Binding-site contacts:
Ligand atom O contacts residue THR101 of chain 1.B at 3.1 Å (h-bond).
Ligand atom CB contacts residue THR101 of chain 1.B at 3.0 Å.
Ligand atom CB contacts residue CYS9 of chain 1.B at 3.4 Å (hydrophobic).
Ligand atom CB contacts residue GLU100 of chain 1.B at 4.0 Å.
Ligand atom N contacts residue PRO1 of chain 1.Y at 2.9 Å (h-bond).
Ligand atom CA contacts residue THR101 of chain 1.B at 3.2 Å.
Ligand atom CA contacts residue THR99 of chain 1.B at 4.2 Å.
Ligand atom O contacts residue ASN191 of chain 1.B at 2.8 Å (h-bond).
Ligand atom N contacts residue THR101 of chain 1.B at 3.2 Å (h-bond).
Ligand atom CB contacts residue GLU121 of chain 1.B at 2.9 Å.
Ligand atom C contacts residue PRO1 of chain 1.Y at 1.4 Å (hydrophobic).
Ligand atom C contacts residue THR101 of chain 1.B at 3.0 Å.
Ligand atom N contacts residue ASP31 of chain 1.B at 4.4 Å.
Ligand atom CB contacts residue PRO1 of chain 1.Y at 3.7 Å (hydrophobic).
Ligand atom O contacts residue PRO1 of chain 1.Y at 2.3 Å (h-bond).
Ligand atom O contacts residue CYS9 of chain 1.B at 3.2 Å (h-bond).
Ligand atom C contacts residue ASP31 of chain 1.B at 4.2 Å.
Ligand atom CA contacts residue GLU121 of chain 1.B at 3.3 Å.
Ligand atom CB contacts residue THR99 of chain 1.B at 2.9 Å.
Ligand atom O contacts residue GLU100 of chain 1.B at 4.2 Å.
Ligand atom C contacts residue ASN191 of chain 1.B at 3.9 Å.
Ligand atom CA contacts residue ASP31 of chain 1.B at 4.0 Å.
Ligand atom CA contacts residue PRO1 of chain 1.Y at 2.5 Å (hydrophobic).
Ligand atom N contacts residue GLU121 of chain 1.B at 2.7 Å (salt-bridge).
Ligand atom C contacts residue CYS9 of chain 1.B at 3.4 Å (hydrophobic).
Ligand atom CA contacts residue CYS9 of chain 1.B at 3.4 Å (hydrophobic).

This small molecule binds to this protein.
Small molecule (SMILES): C[C@H](N)C(=O)O

Sequence of chain 1.B:
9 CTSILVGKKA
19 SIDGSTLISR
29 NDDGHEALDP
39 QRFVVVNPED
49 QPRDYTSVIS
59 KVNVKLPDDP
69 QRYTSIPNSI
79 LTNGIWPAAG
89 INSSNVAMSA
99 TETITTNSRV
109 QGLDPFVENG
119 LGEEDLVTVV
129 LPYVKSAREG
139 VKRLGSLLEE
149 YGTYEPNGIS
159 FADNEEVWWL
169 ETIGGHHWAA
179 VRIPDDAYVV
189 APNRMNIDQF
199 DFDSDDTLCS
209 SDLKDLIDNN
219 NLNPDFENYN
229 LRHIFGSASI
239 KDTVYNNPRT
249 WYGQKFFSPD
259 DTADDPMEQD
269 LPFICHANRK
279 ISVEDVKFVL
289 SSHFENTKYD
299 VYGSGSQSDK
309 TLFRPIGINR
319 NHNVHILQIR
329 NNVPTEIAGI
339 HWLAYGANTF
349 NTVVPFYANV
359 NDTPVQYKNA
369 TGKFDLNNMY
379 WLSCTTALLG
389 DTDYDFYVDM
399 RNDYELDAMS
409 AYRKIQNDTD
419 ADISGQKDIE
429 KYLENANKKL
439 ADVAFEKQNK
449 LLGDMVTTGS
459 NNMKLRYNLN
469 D